Sequence of chain 1.W:
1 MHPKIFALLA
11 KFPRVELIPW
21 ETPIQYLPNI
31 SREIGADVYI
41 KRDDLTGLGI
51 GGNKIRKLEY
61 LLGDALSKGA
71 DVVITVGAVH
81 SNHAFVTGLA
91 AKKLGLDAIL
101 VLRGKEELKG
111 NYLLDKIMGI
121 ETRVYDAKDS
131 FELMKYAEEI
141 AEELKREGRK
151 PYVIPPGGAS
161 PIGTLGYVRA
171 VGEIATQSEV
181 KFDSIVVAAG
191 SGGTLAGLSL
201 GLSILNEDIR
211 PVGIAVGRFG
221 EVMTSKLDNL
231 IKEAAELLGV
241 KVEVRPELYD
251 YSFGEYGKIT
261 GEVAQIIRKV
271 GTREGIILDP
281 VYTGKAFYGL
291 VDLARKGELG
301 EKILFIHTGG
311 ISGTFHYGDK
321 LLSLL

This small molecule binds to this protein.
Small molecule (SMILES): Cc1ncc(COP(=O)(O)O)c(CNC2(C(=O)O)CC2)c1O

Binding-site contacts:
Ligand atom C4A contacts residue TYR282 of chain 1.W at 3.4 Å (hydrophobic).
Ligand atom C9 contacts residue LYS54 of chain 1.W at 3.0 Å.
Ligand atom O3P contacts residue GLY193 of chain 1.W at 3.6 Å (h-bond).
Ligand atom O7 contacts residue TYR282 of chain 1.W at 2.6 Å (h-bond).
Ligand atom O2P contacts residue LYS57 of chain 1.W at 3.1 Å.
Ligand atom C7 contacts residue TYR282 of chain 1.W at 3.1 Å (hydrophobic).
Ligand atom O3P contacts residue GLY192 of chain 1.W at 3.0 Å (h-bond).
Ligand atom O2P contacts residue LYS54 of chain 1.W at 3.2 Å (salt-bridge).
Ligand atom N1 contacts residue TYR282 of chain 1.W at 3.6 Å.
Ligand atom O1P contacts residue GLY193 of chain 1.W at 3.2 Å (h-bond).
Ligand atom P contacts residue LYS54 of chain 1.W at 3.6 Å.
Ligand atom O3 contacts residue ASN82 of chain 1.W at 3.3 Å (h-bond).
Ligand atom C6 contacts residue THR308 of chain 1.W at 3.2 Å.
Ligand atom N1 contacts residue THR308 of chain 1.W at 2.5 Å (h-bond).
Ligand atom C9 contacts residue HIS83 of chain 1.W at 3.3 Å.
Ligand atom C10 contacts residue LYS54 of chain 1.W at 3.6 Å.
Ligand atom N contacts residue TYR282 of chain 1.W at 3.4 Å (h-bond).
Ligand atom C2A contacts residue THR308 of chain 1.W at 3.4 Å.
Ligand atom O1P contacts residue GLY192 of chain 1.W at 2.9 Å (h-bond).
Ligand atom C10 contacts residue GLY157 of chain 1.W at 3.3 Å.
Ligand atom C9 contacts residue GLY157 of chain 1.W at 3.1 Å.
Ligand atom P contacts residue GLY192 of chain 1.W at 3.6 Å.
Ligand atom P contacts residue GLY193 of chain 1.W at 3.6 Å.
Ligand atom O2P contacts residue THR194 of chain 1.W at 2.6 Å (h-bond).
Ligand atom O2P contacts residue GLY193 of chain 1.W at 3.5 Å (h-bond).
Ligand atom O1P contacts residue LYS54 of chain 1.W at 3.5 Å (salt-bridge).
Ligand atom O7 contacts residue ASN82 of chain 1.W at 3.6 Å (h-bond).
Ligand atom O1P contacts residue SER191 of chain 1.W at 2.3 Å (h-bond).
Ligand atom C3 contacts residue TYR282 of chain 1.W at 3.4 Å (hydrophobic).
Ligand atom C2 contacts residue TYR282 of chain 1.W at 3.4 Å (hydrophobic).
Ligand atom C2 contacts residue THR308 of chain 1.W at 3.4 Å.
Ligand atom O7 contacts residue SER81 of chain 1.W at 3.2 Å (h-bond).
Ligand atom O3P contacts residue GLY190 of chain 1.W at 3.1 Å (h-bond).
Ligand atom C2A contacts residue GLY310 of chain 1.W at 3.5 Å.
Ligand atom O4P contacts residue LYS54 of chain 1.W at 3.3 Å (salt-bridge).
Ligand atom O3P contacts residue SER191 of chain 1.W at 3.6 Å.
Ligand atom C4 contacts residue TYR282 of chain 1.W at 3.4 Å (hydrophobic).
Ligand atom C4A contacts residue LYS54 of chain 1.W at 3.5 Å.
Ligand atom C2A contacts residue TYR282 of chain 1.W at 3.4 Å (hydrophobic).
Ligand atom O3 contacts residue TYR282 of chain 1.W at 3.1 Å.